Sequence of chain 1.B:
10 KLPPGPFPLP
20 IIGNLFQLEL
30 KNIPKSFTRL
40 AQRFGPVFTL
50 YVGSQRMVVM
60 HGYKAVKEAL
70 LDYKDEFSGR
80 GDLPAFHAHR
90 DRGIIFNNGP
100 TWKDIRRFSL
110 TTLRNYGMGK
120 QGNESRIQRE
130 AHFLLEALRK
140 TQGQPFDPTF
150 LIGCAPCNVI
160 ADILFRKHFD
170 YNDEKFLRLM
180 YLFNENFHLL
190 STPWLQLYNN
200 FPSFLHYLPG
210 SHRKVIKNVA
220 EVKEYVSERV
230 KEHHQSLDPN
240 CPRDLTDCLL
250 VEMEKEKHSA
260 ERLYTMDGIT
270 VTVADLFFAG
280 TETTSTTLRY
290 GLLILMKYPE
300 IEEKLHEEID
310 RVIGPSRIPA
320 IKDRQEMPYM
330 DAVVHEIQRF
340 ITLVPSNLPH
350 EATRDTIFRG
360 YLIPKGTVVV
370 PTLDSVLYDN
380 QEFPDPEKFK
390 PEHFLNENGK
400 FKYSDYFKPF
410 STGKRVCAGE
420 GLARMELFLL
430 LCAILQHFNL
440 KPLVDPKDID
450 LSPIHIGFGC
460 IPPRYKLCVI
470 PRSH

Binding-site contacts:
Ligand atom N3 contacts residue HEM1 of chain 1.K at 2.2 Å.
Ligand atom O10 contacts residue PHE277 of chain 1.B at 4.5 Å.
Ligand atom C13 contacts residue PHE95 of chain 1.B at 3.7 Å (hydrophobic).
Ligand atom N3 contacts residue ALA278 of chain 1.B at 3.7 Å.
Ligand atom C6 contacts residue ALA278 of chain 1.B at 3.5 Å (hydrophobic).
Ligand atom N1 contacts residue HEM1 of chain 1.K at 4.3 Å.
Ligand atom C8 contacts residue LEU347 of chain 1.B at 3.7 Å (hydrophobic).
Ligand atom C5 contacts residue ALA278 of chain 1.B at 4.0 Å (hydrophobic).
Ligand atom N1 contacts residue THR282 of chain 1.B at 3.8 Å.
Ligand atom C7 contacts residue LEU347 of chain 1.B at 4.2 Å (hydrophobic).
Ligand atom O15 contacts residue LEU189 of chain 1.B at 3.8 Å.
Ligand atom C14 contacts residue PHE95 of chain 1.B at 3.8 Å (hydrophobic).
Ligand atom C6 contacts residue GLU281 of chain 1.B at 4.5 Å.
Ligand atom C11 contacts residue PHE186 of chain 1.B at 3.9 Å (hydrophobic).
Ligand atom C2 contacts residue THR282 of chain 1.B at 3.1 Å.
Ligand atom C4 contacts residue HEM1 of chain 1.K at 3.2 Å.
Ligand atom C9 contacts residue VAL343 of chain 1.B at 4.1 Å (hydrophobic).
Ligand atom C11 contacts residue PHE277 of chain 1.B at 4.2 Å (hydrophobic).
Ligand atom N3 contacts residue THR282 of chain 1.B at 4.3 Å.
Ligand atom C13 contacts residue LEU347 of chain 1.B at 4.2 Å (hydrophobic).
Ligand atom O10 contacts residue PHE186 of chain 1.B at 3.1 Å.
Ligand atom C14 contacts residue PHE85 of chain 1.B at 3.6 Å (hydrophobic).
Ligand atom C9 contacts residue PHE186 of chain 1.B at 3.9 Å (hydrophobic).
Ligand atom C7 contacts residue PHE277 of chain 1.B at 4.4 Å (hydrophobic).
Ligand atom C4 contacts residue ALA278 of chain 1.B at 4.1 Å (hydrophobic).
Ligand atom O15 contacts residue PHE186 of chain 1.B at 3.8 Å.
Ligand atom C9 contacts residue THR282 of chain 1.B at 4.4 Å.
Ligand atom C2 contacts residue ALA278 of chain 1.B at 3.4 Å (hydrophobic).
Ligand atom C5 contacts residue HEM1 of chain 1.K at 4.3 Å.
Ligand atom C14 contacts residue PHE457 of chain 1.B at 3.7 Å (hydrophobic).
Ligand atom O15 contacts residue PHE277 of chain 1.B at 3.7 Å.
Ligand atom N1 contacts residue ALA278 of chain 1.B at 3.6 Å.
Ligand atom C2 contacts residue HEM1 of chain 1.K at 3.1 Å.
Ligand atom C4 contacts residue LEU347 of chain 1.B at 4.2 Å (hydrophobic).
Ligand atom C6 contacts residue PHE277 of chain 1.B at 4.1 Å (hydrophobic).
Ligand atom C14 contacts residue LEU189 of chain 1.B at 4.1 Å (hydrophobic).
Ligand atom C12 contacts residue LEU347 of chain 1.B at 3.8 Å (hydrophobic).
Ligand atom C6 contacts residue THR282 of chain 1.B at 3.6 Å.

The small molecule below binds the protein below.
Small molecule (SMILES): CC[C@@H]1C(=O)OC[C@@H]1Cc1cncn1C